Sequence of chain 10.E:
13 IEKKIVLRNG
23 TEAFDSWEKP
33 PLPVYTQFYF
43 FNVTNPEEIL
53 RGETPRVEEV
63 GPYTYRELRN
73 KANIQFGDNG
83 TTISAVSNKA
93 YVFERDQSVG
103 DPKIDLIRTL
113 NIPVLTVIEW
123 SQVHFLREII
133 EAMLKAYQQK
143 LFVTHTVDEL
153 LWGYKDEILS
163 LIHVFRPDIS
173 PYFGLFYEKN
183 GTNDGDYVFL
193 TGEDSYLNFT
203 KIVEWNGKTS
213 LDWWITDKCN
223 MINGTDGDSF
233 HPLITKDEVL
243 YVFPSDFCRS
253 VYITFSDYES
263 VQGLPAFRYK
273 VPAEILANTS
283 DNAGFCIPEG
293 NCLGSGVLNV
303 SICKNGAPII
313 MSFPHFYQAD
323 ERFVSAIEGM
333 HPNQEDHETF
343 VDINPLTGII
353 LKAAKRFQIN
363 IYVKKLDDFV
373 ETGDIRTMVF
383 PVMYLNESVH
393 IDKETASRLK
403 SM

A protein and the small-molecule ligand that binds it are described below.
Small molecule (SMILES): CC(=O)N[C@H]1[C@H](O[C@H]2[C@H](O)[C@@H](NC(C)=O)CO[C@@H]2CO)O[C@H](CO)[C@@H](O[C@@H]2O[C@H](CO)[C@@H](O)[C@H](O)[C@@H]2O)[C@@H]1O

Binding-site contacts:
Ligand atom O7 contacts residue MET223 of chain 10.E at 3.5 Å.
Ligand atom O6 contacts residue TYR243 of chain 10.E at 4.0 Å.
Ligand atom C4 contacts residue LYS220 of chain 10.E at 3.4 Å.
Ligand atom C8 contacts residue MET223 of chain 10.E at 3.3 Å (hydrophobic).
Ligand atom C5 contacts residue MET223 of chain 10.E at 4.0 Å (hydrophobic).
Ligand atom O7 contacts residue LYS220 of chain 10.E at 4.0 Å.
Ligand atom C7 contacts residue MET223 of chain 10.E at 3.6 Å (hydrophobic).
Ligand atom O4 contacts residue MET223 of chain 10.E at 3.7 Å.
Ligand atom C3 contacts residue LYS220 of chain 10.E at 4.1 Å.
Ligand atom C5 contacts residue ASN225 of chain 10.E at 3.6 Å.
Ligand atom C1 contacts residue LYS220 of chain 10.E at 4.0 Å.
Ligand atom C6 contacts residue LYS220 of chain 10.E at 4.0 Å.
Ligand atom O7 contacts residue ASN225 of chain 10.E at 2.9 Å (h-bond).
Ligand atom O5 contacts residue LYS220 of chain 10.E at 3.4 Å.
Ligand atom N2 contacts residue ASN225 of chain 10.E at 3.0 Å (h-bond).
Ligand atom C3 contacts residue ASN225 of chain 10.E at 3.8 Å.
Ligand atom O4 contacts residue LYS220 of chain 10.E at 4.2 Å.
Ligand atom C2 contacts residue LYS220 of chain 10.E at 3.7 Å.
Ligand atom O6 contacts residue ASP283 of chain 10.E at 3.8 Å.
Ligand atom O7 contacts residue ARG251 of chain 10.E at 4.3 Å.
Ligand atom O3 contacts residue LYS220 of chain 10.E at 3.8 Å.
Ligand atom C7 contacts residue ARG251 of chain 10.E at 4.0 Å.
Ligand atom C8 contacts residue ARG251 of chain 10.E at 3.5 Å.
Ligand atom C2 contacts residue ASN225 of chain 10.E at 2.5 Å.
Ligand atom N2 contacts residue LYS220 of chain 10.E at 4.1 Å.
Ligand atom C5 contacts residue LYS220 of chain 10.E at 4.0 Å.
Ligand atom C3 contacts residue MET223 of chain 10.E at 3.7 Å (hydrophobic).
Ligand atom C7 contacts residue ASN225 of chain 10.E at 3.1 Å.
Ligand atom C8 contacts residue SER252 of chain 10.E at 3.4 Å.
Ligand atom O5 contacts residue ASN225 of chain 10.E at 2.3 Å (h-bond).
Ligand atom C6 contacts residue ASP283 of chain 10.E at 3.8 Å.
Ligand atom N2 contacts residue MET223 of chain 10.E at 3.8 Å.
Ligand atom O3 contacts residue ASP283 of chain 10.E at 4.3 Å.
Ligand atom C7 contacts residue SER252 of chain 10.E at 3.5 Å.
Ligand atom C4 contacts residue ASN225 of chain 10.E at 4.2 Å.
Ligand atom C1 contacts residue ASN225 of chain 10.E at 1.4 Å.
Ligand atom C2 contacts residue ASP283 of chain 10.E at 3.8 Å.
Ligand atom C4 contacts residue MET223 of chain 10.E at 4.0 Å (hydrophobic).
Ligand atom C1 contacts residue LYS220 of chain 10.E at 4.2 Å.
Ligand atom O7 contacts residue SER252 of chain 10.E at 2.9 Å (h-bond).